Binding-site contacts:
Ligand atom O7 contacts residue ASN59 of chain 1.A at 4.4 Å.
Ligand atom C8 contacts residue ARG58 of chain 1.A at 3.6 Å.
Ligand atom C5 contacts residue ASN59 of chain 1.A at 3.6 Å.
Ligand atom N2 contacts residue ASN59 of chain 1.A at 2.9 Å (h-bond).
Ligand atom O7 contacts residue SER35 of chain 1.A at 3.5 Å.
Ligand atom C8 contacts residue ALA34 of chain 1.A at 3.5 Å (hydrophobic).
Ligand atom C4 contacts residue ASN59 of chain 1.A at 4.2 Å.
Ligand atom O5 contacts residue ASN59 of chain 1.A at 2.3 Å (h-bond).
Ligand atom O7 contacts residue ALA34 of chain 1.A at 4.0 Å.
Ligand atom C7 contacts residue ASN59 of chain 1.A at 3.9 Å.
Ligand atom C3 contacts residue ASN59 of chain 1.A at 3.8 Å.
Ligand atom C2 contacts residue ASN59 of chain 1.A at 2.5 Å.
Ligand atom C1 contacts residue ASN59 of chain 1.A at 1.4 Å.
Ligand atom C7 contacts residue SER35 of chain 1.A at 4.1 Å.
Ligand atom C7 contacts residue ALA34 of chain 1.A at 4.0 Å (hydrophobic).
Ligand atom N2 contacts residue ARG58 of chain 1.A at 4.4 Å.
Ligand atom C8 contacts residue SER56 of chain 1.A at 4.1 Å.

This protein binds this small molecule.
Small molecule (SMILES): CC(=O)N[C@@H]1[C@@H](O)[C@H](O)[C@@H](CO)O[C@H]1O

Sequence of chain 1.A:
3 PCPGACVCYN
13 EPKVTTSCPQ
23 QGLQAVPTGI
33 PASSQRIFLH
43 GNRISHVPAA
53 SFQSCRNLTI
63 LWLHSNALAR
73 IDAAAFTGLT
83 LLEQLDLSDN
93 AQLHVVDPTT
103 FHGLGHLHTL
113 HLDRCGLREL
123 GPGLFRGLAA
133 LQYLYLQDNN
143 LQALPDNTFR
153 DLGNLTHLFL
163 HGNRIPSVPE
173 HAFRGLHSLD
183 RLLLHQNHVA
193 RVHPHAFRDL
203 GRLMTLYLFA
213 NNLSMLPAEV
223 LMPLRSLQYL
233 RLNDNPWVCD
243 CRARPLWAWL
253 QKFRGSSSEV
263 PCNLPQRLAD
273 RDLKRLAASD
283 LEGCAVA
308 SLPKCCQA